Binding-site contacts:
Ligand atom C4 contacts residue ASN134 of chain 1.C at 4.2 Å.
Ligand atom C8 contacts residue ASN134 of chain 1.C at 4.1 Å.
Ligand atom C5 contacts residue ASN134 of chain 1.C at 3.6 Å.
Ligand atom C8 contacts residue ASN144 of chain 1.C at 4.5 Å.
Ligand atom O5 contacts residue ASN134 of chain 1.C at 2.4 Å (h-bond).
Ligand atom C7 contacts residue ASN134 of chain 1.C at 3.4 Å.
Ligand atom C2 contacts residue ASN134 of chain 1.C at 2.4 Å.
Ligand atom O7 contacts residue ASN134 of chain 1.C at 3.5 Å (h-bond).
Ligand atom N2 contacts residue ASN134 of chain 1.C at 2.9 Å (h-bond).
Ligand atom C1 contacts residue ASN134 of chain 1.C at 1.4 Å.
Ligand atom C3 contacts residue ASN134 of chain 1.C at 3.8 Å.

The small molecule below binds the protein below.
Small molecule (SMILES): CC(=O)N[C@@H]1[C@@H](O)[C@H](O)[C@@H](CO)O[C@H]1O

Sequence of chain 1.C:
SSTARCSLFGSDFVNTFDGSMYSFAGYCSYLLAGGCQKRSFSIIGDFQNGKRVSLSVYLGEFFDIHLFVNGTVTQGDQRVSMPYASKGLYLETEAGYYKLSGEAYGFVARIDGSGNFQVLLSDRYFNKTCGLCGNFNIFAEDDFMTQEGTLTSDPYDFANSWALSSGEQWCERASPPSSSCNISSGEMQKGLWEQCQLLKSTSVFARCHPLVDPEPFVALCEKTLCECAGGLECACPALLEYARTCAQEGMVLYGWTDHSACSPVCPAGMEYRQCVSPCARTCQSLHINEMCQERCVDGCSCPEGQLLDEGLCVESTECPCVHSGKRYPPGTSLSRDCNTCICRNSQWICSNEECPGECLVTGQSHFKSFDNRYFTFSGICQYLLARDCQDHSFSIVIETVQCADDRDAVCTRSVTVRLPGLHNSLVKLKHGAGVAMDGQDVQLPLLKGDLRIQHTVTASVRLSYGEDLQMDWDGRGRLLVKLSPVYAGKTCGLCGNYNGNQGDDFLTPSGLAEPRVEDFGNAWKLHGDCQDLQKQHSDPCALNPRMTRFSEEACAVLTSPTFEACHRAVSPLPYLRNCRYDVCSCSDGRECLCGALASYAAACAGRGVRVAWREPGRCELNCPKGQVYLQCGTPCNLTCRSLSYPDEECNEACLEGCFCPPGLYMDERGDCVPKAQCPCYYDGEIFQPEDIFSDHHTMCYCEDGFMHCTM